Sequence of chain 58.E:
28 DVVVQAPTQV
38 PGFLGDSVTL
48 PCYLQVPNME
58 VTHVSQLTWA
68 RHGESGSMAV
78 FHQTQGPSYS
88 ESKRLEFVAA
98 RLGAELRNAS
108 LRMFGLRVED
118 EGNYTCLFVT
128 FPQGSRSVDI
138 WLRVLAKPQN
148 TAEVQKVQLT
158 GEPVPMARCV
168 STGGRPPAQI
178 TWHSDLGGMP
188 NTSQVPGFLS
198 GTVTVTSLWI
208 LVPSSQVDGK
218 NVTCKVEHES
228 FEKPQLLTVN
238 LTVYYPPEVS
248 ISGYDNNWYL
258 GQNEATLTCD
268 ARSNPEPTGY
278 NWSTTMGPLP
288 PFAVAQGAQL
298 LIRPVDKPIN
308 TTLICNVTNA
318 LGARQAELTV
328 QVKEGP

This protein binds this small molecule.
Small molecule (SMILES): CC(=O)N[C@H]1[C@H](O[C@H]2[C@H](O)[C@@H](NC(C)=O)CO[C@@H]2CO[C@@H]2O[C@@H](C)[C@@H](O)[C@@H](O)[C@@H]2O)O[C@H](CO)[C@@H](O[C@@H]2O[C@H](CO)[C@@H](O)[C@H](O[C@@H]3O[C@H](CO)[C@@H](O)[C@H](O)[C@@H]3O)[C@@H]2O)[C@@H]1O

Binding-site contacts:
Ligand atom C8 contacts residue ASN120 of chain 58.E at 4.1 Å.
Ligand atom C7 contacts residue ASN120 of chain 58.E at 3.8 Å.
Ligand atom O4 contacts residue TRP138 of chain 58.E at 3.1 Å.
Ligand atom O7 contacts residue TRP138 of chain 58.E at 3.8 Å.
Ligand atom C7 contacts residue TRP138 of chain 58.E at 4.3 Å (hydrophobic).
Ligand atom C2 contacts residue ASN120 of chain 58.E at 2.6 Å.
Ligand atom C8 contacts residue GLY119 of chain 58.E at 3.9 Å.
Ligand atom O7 contacts residue ASN120 of chain 58.E at 4.4 Å.
Ligand atom O5 contacts residue ASN120 of chain 58.E at 2.4 Å (h-bond).
Ligand atom C5 contacts residue TRP138 of chain 58.E at 3.5 Å (hydrophobic).
Ligand atom C4 contacts residue TRP138 of chain 58.E at 3.3 Å (hydrophobic).
Ligand atom C3 contacts residue ASN120 of chain 58.E at 3.9 Å.
Ligand atom C5 contacts residue ASN120 of chain 58.E at 3.6 Å.
Ligand atom C3 contacts residue TRP138 of chain 58.E at 2.9 Å (hydrophobic).
Ligand atom O3 contacts residue TRP138 of chain 58.E at 3.5 Å.
Ligand atom C1 contacts residue ASN120 of chain 58.E at 1.4 Å.
Ligand atom N2 contacts residue ASN120 of chain 58.E at 3.0 Å (h-bond).
Ligand atom C8 contacts residue TRP138 of chain 58.E at 4.0 Å (hydrophobic).
Ligand atom C5 contacts residue ASN120 of chain 58.E at 3.9 Å.
Ligand atom C4 contacts residue ASN120 of chain 58.E at 4.2 Å.
Ligand atom O5 contacts residue TRP138 of chain 58.E at 4.3 Å.
Ligand atom C6 contacts residue ASN120 of chain 58.E at 3.0 Å.
Ligand atom C2 contacts residue TRP138 of chain 58.E at 3.8 Å (hydrophobic).
Ligand atom O5 contacts residue ASN120 of chain 58.E at 4.0 Å.
Ligand atom N2 contacts residue TRP138 of chain 58.E at 3.7 Å.
Ligand atom C1 contacts residue TRP138 of chain 58.E at 3.9 Å (hydrophobic).